Sequence of chain 1.B:
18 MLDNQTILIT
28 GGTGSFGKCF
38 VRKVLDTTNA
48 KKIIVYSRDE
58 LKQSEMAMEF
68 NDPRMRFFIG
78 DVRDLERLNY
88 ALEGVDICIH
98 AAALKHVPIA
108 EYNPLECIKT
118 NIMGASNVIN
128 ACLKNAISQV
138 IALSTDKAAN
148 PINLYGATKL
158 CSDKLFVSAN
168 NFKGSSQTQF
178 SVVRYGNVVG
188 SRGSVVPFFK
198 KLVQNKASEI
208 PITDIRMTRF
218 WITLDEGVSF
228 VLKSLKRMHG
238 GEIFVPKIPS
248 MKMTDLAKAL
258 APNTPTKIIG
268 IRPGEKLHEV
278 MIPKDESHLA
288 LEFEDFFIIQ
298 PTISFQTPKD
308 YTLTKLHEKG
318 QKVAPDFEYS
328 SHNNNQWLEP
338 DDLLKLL

Binding-site contacts:
Ligand atom C6' contacts residue ASN184 of chain 1.B at 3.3 Å.
Ligand atom O3A contacts residue ASN184 of chain 1.B at 3.3 Å (h-bond).
Ligand atom C2B contacts residue ARG269 of chain 1.B at 3.5 Å.
Ligand atom O2' contacts residue THR210 of chain 1.B at 2.5 Å (h-bond).
Ligand atom O6' contacts residue LYS144 of chain 1.B at 2.6 Å (salt-bridge).
Ligand atom C4B contacts residue MET250 of chain 1.B at 3.5 Å (hydrophobic).
Ligand atom O2 contacts residue PRO208 of chain 1.B at 3.3 Å (h-bond).
Ligand atom O4B contacts residue VAL192 of chain 1.B at 3.5 Å.
Ligand atom N3 contacts residue PRO208 of chain 1.B at 2.6 Å (h-bond).
Ligand atom O2B contacts residue ARG216 of chain 1.B at 3.2 Å (salt-bridge).
Ligand atom C8' contacts residue GLY190 of chain 1.B at 3.4 Å.
Ligand atom O4B contacts residue MET250 of chain 1.B at 3.1 Å (h-bond).
Ligand atom O6' contacts residue ASP143 of chain 1.B at 2.7 Å (salt-bridge).
Ligand atom C2 contacts residue PRO208 of chain 1.B at 3.4 Å (hydrophobic).
Ligand atom O1B contacts residue ARG269 of chain 1.B at 3.0 Å (salt-bridge).
Ligand atom O4' contacts residue TYR152 of chain 1.B at 3.3 Å (h-bond).
Ligand atom O2' contacts residue GLU272 of chain 1.B at 2.9 Å (salt-bridge).
Ligand atom O4 contacts residue PRO208 of chain 1.B at 3.5 Å.
Ligand atom O2A contacts residue VAL192 of chain 1.B at 2.8 Å (h-bond).
Ligand atom O2B contacts residue LYS144 of chain 1.B at 2.8 Å (salt-bridge).
Ligand atom O4' contacts residue THR142 of chain 1.B at 2.9 Å (h-bond).
Ligand atom C5' contacts residue LYS144 of chain 1.B at 3.2 Å.
Ligand atom C5 contacts residue ARG269 of chain 1.B at 3.4 Å.
Ligand atom O6' contacts residue ASN184 of chain 1.B at 2.8 Å (h-bond).
Ligand atom O3B contacts residue MET214 of chain 1.B at 2.8 Å.
Ligand atom O4' contacts residue LYS144 of chain 1.B at 3.4 Å.
Ligand atom O1' contacts residue LYS144 of chain 1.B at 3.2 Å.
Ligand atom C6 contacts residue ARG269 of chain 1.B at 3.0 Å.
Ligand atom O2' contacts residue MET214 of chain 1.B at 3.0 Å.
Ligand atom O3B contacts residue ARG216 of chain 1.B at 3.5 Å.
Ligand atom C3B contacts residue GLU272 of chain 1.B at 3.4 Å.
Ligand atom C6' contacts residue LYS144 of chain 1.B at 3.5 Å.
Ligand atom O7' contacts residue LYS102 of chain 1.B at 3.1 Å.
Ligand atom C4 contacts residue PRO208 of chain 1.B at 3.5 Å (hydrophobic).
Ligand atom O2B contacts residue ASN184 of chain 1.B at 3.3 Å (h-bond).
Ligand atom C6' contacts residue ASP143 of chain 1.B at 3.2 Å.
Ligand atom O3' contacts residue LYS102 of chain 1.B at 3.0 Å.
Ligand atom O5' contacts residue ASN184 of chain 1.B at 3.5 Å (h-bond).
Ligand atom O1A contacts residue ARG269 of chain 1.B at 3.2 Å (salt-bridge).
Ligand atom C2B contacts residue GLU272 of chain 1.B at 3.0 Å.

This small molecule binds to this protein.
Small molecule (SMILES): CC(=O)N[C@H]1[C@@H](O[P](=O)(O)O[P](=O)(O)OC[C@H]2O[C@@H](n3ccc(=O)[nH]c3=O)[C@H](O)[C@@H]2O)O[C@H](CO)[C@@H](O)[C@@H]1O